Binding-site contacts:
Ligand atom CG contacts residue VAL40 of chain 1.I at 4.2 Å (hydrophobic).
Ligand atom CZ2 contacts residue ILE133 of chain 1.I at 3.9 Å (hydrophobic).
Ligand atom CE3 contacts residue GLY7 of chain 1.I at 3.8 Å.
Ligand atom CD2 contacts residue GLY7 of chain 1.I at 3.9 Å.
Ligand atom CZ2 contacts residue PHE5 of chain 1.I at 3.6 Å (hydrophobic).
Ligand atom N contacts residue GLN147 of chain 1.I at 4.1 Å.
Ligand atom CE2 contacts residue ASP132 of chain 1.I at 3.6 Å.
Ligand atom CD1 contacts residue VAL40 of chain 1.I at 3.7 Å (hydrophobic).
Ligand atom CE2 contacts residue MSE129 of chain 1.I at 3.9 Å.
Ligand atom CG contacts residue GLY7 of chain 1.I at 3.9 Å.
Ligand atom NE1 contacts residue MSE129 of chain 1.I at 3.9 Å.
Ligand atom CH2 contacts residue VAL141 of chain 1.I at 4.1 Å (hydrophobic).
Ligand atom CD1 contacts residue HIS43 of chain 1.I at 3.2 Å.
Ligand atom O contacts residue AMP1 of chain 1.SA at 4.0 Å.
Ligand atom NE1 contacts residue ASP132 of chain 1.I at 2.8 Å (salt-bridge).
Ligand atom CE3 contacts residue MSE129 of chain 1.I at 3.5 Å.
Ligand atom OXT contacts residue GLN147 of chain 1.I at 3.2 Å (h-bond).
Ligand atom N contacts residue MSE129 of chain 1.I at 3.4 Å (h-bond).
Ligand atom NE1 contacts residue HIS43 of chain 1.I at 3.1 Å.
Ligand atom CZ3 contacts residue GLY7 of chain 1.I at 3.9 Å.
Ligand atom CE2 contacts residue GLY7 of chain 1.I at 4.1 Å.
Ligand atom CH2 contacts residue MSE129 of chain 1.I at 3.9 Å.
Ligand atom CD1 contacts residue ASP132 of chain 1.I at 3.9 Å.
Ligand atom CZ2 contacts residue ASP132 of chain 1.I at 3.8 Å.
Ligand atom NE1 contacts residue VAL40 of chain 1.I at 3.7 Å.
Ligand atom CA contacts residue GLN147 of chain 1.I at 3.8 Å.
Ligand atom CH2 contacts residue GLY7 of chain 1.I at 4.1 Å.
Ligand atom CZ3 contacts residue MSE129 of chain 1.I at 3.6 Å.
Ligand atom O contacts residue GLN9 of chain 1.I at 4.1 Å.
Ligand atom O contacts residue GLN147 of chain 1.I at 3.8 Å.
Ligand atom CZ3 contacts residue VAL143 of chain 1.I at 3.9 Å (hydrophobic).
Ligand atom CG contacts residue MSE129 of chain 1.I at 4.2 Å.
Ligand atom CZ2 contacts residue MSE129 of chain 1.I at 3.6 Å.
Ligand atom CA contacts residue MSE129 of chain 1.I at 4.2 Å.
Ligand atom C contacts residue GLN147 of chain 1.I at 3.4 Å.
Ligand atom CD2 contacts residue MSE129 of chain 1.I at 3.8 Å.
Ligand atom CH2 contacts residue PHE5 of chain 1.I at 3.8 Å (hydrophobic).
Ligand atom CZ3 contacts residue VAL141 of chain 1.I at 3.9 Å (hydrophobic).
Ligand atom CB contacts residue GLY7 of chain 1.I at 3.8 Å.
Ligand atom CH2 contacts residue ILE133 of chain 1.I at 3.5 Å (hydrophobic).

Sequence of chain 1.I:
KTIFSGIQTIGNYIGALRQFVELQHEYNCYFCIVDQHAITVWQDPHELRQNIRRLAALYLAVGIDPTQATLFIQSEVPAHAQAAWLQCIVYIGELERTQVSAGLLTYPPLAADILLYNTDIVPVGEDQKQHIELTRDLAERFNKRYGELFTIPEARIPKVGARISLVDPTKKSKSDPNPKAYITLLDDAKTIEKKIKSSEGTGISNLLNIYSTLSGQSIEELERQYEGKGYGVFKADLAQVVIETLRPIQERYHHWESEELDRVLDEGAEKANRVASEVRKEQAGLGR

This small molecule binds to this protein.
Small molecule (SMILES): N[C@@H](Cc1c[nH]c2ccccc12)C(=O)O